A protein and the small-molecule ligand that binds it are described below.
Small molecule (SMILES): CC(=O)N[C@H]1[C@H](O[C@H]2[C@H](O[C@@H]3O[C@@H](C)[C@@H](O)[C@@H](O)[C@@H]3O)[C@@H](NC(C)=O)CO[C@@H]2CO)O[C@H](CO)[C@@H](O[C@@H]2O[C@H](CO[C@H]3O[C@H](CO)[C@@H](O)[C@H](O)[C@@H]3O)[C@@H](O)[C@H](O[C@H]3O[C@H](CO)[C@@H](O)[C@H](O)[C@@H]3O)[C@@H]2O[C@@H]2OC[C@@H](O)[C@H](O)[C@H]2O)[C@@H]1O

Sequence of chain 1.A:
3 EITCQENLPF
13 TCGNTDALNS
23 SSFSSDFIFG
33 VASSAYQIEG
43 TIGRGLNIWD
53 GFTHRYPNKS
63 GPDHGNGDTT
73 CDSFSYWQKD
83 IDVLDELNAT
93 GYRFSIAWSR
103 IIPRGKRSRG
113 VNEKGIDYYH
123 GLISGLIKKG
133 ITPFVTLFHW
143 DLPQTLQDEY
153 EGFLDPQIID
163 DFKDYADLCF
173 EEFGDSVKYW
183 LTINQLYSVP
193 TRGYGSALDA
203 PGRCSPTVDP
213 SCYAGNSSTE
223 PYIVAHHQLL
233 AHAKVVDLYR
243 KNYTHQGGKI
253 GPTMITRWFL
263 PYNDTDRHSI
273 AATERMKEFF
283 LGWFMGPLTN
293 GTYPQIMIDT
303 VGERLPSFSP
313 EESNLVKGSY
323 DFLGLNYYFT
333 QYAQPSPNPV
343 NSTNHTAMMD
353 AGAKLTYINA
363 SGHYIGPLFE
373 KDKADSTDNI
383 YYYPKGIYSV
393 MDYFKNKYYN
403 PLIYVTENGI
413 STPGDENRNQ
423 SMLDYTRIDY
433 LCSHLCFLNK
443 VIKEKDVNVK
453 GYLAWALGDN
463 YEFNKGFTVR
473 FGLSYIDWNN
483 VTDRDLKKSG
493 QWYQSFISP

Binding-site contacts:
Ligand atom C2 contacts residue ASN292 of chain 1.A at 2.4 Å.
Ligand atom O7 contacts residue ASN292 of chain 1.A at 3.6 Å (h-bond).
Ligand atom C7 contacts residue ASN292 of chain 1.A at 3.3 Å.
Ligand atom N2 contacts residue ASN292 of chain 1.A at 2.9 Å (h-bond).
Ligand atom C3 contacts residue ASN292 of chain 1.A at 3.8 Å.
Ligand atom O7 contacts residue TYR295 of chain 1.A at 4.4 Å.
Ligand atom C5 contacts residue THR294 of chain 1.A at 4.4 Å.
Ligand atom O5 contacts residue THR294 of chain 1.A at 3.5 Å.
Ligand atom O2 contacts residue GLN297 of chain 1.A at 3.7 Å.
Ligand atom C6 contacts residue ILE300 of chain 1.A at 3.7 Å (hydrophobic).
Ligand atom C1 contacts residue THR294 of chain 1.A at 3.6 Å.
Ligand atom O6 contacts residue GLN297 of chain 1.A at 3.2 Å (h-bond).
Ligand atom C3 contacts residue GLN297 of chain 1.A at 3.3 Å.
Ligand atom O6 contacts residue ILE300 of chain 1.A at 3.8 Å.
Ligand atom N2 contacts residue THR294 of chain 1.A at 4.4 Å.
Ligand atom C7 contacts residue THR294 of chain 1.A at 4.2 Å.
Ligand atom C5 contacts residue ASN292 of chain 1.A at 3.6 Å.
Ligand atom C1 contacts residue ASN292 of chain 1.A at 1.4 Å.
Ligand atom O6 contacts residue GLN297 of chain 1.A at 2.5 Å (h-bond).
Ligand atom O6 contacts residue ILE300 of chain 1.A at 4.0 Å.
Ligand atom C6 contacts residue GLN297 of chain 1.A at 4.0 Å.
Ligand atom C2 contacts residue THR294 of chain 1.A at 3.6 Å.
Ligand atom C4 contacts residue ASN292 of chain 1.A at 4.2 Å.
Ligand atom C6 contacts residue GLN297 of chain 1.A at 3.3 Å.
Ligand atom O5 contacts residue ASN292 of chain 1.A at 2.4 Å (h-bond).
Ligand atom O3 contacts residue GLN297 of chain 1.A at 2.8 Å (h-bond).
Ligand atom C8 contacts residue ASN292 of chain 1.A at 4.2 Å.
Ligand atom C6 contacts residue THR294 of chain 1.A at 4.3 Å.
Ligand atom C2 contacts residue GLN297 of chain 1.A at 4.2 Å.
Ligand atom O7 contacts residue THR294 of chain 1.A at 3.5 Å (h-bond).